This small molecule binds to this protein.
Small molecule (SMILES): Nc1ncnc2[nH]c(C#CCOC[C@H]3O[C@@H](n4cnc5c(N)ncnc54)[C@H](O)[C@@H]3O)nc12

Sequence of chain 4.A:
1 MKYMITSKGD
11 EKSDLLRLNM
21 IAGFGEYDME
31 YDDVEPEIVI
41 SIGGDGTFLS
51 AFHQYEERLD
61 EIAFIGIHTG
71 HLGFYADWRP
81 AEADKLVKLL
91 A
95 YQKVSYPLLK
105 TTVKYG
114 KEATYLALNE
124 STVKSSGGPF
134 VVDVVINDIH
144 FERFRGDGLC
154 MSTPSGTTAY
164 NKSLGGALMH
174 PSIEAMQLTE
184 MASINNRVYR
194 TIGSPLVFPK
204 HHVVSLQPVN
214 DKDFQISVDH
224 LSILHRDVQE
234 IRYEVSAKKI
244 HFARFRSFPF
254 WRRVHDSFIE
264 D

Sequence of chain 1.A:
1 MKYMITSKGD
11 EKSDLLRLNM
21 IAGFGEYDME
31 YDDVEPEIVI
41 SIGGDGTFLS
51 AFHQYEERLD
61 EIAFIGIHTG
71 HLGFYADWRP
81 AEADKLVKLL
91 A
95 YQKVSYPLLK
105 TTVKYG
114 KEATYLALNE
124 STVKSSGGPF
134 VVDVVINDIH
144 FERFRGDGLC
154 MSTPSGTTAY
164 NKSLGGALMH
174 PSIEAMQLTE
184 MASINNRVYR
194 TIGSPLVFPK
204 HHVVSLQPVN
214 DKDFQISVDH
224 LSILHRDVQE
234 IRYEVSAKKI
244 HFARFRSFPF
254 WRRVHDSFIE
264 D

Binding-site contacts:
Ligand atom O5' contacts residue HIS223 of chain 4.A at 3.2 Å (h-bond).
Ligand atom C6 contacts residue TYR163 of chain 4.A at 3.5 Å (hydrophobic).
Ligand atom CAY contacts residue ALA162 of chain 4.A at 3.6 Å (hydrophobic).
Ligand atom CAZ contacts residue ALA162 of chain 4.A at 3.5 Å (hydrophobic).
Ligand atom N6 contacts residue ALA185 of chain 1.A at 2.9 Å (h-bond).
Ligand atom CAW contacts residue THR161 of chain 4.A at 3.3 Å.
Ligand atom NAX contacts residue ALA162 of chain 4.A at 3.8 Å.
Ligand atom NAX contacts residue PHE74 of chain 4.A at 3.3 Å.
Ligand atom C2' contacts residue GLU123 of chain 4.A at 3.3 Å.
Ligand atom O2' contacts residue GLU123 of chain 4.A at 2.3 Å (salt-bridge).
Ligand atom C2 contacts residue SER166 of chain 4.A at 3.4 Å.
Ligand atom N1 contacts residue ILE187 of chain 1.A at 3.3 Å.
Ligand atom NBB contacts residue TYR75 of chain 4.A at 3.7 Å.
Ligand atom CAZ contacts residue ASP45 of chain 4.A at 3.8 Å.
Ligand atom NBB contacts residue THR161 of chain 4.A at 3.5 Å (h-bond).
Ligand atom NBB contacts residue SER158 of chain 4.A at 3.4 Å (h-bond).
Ligand atom CAW contacts residue PHE74 of chain 4.A at 3.3 Å (hydrophobic).
Ligand atom C2 contacts residue TYR163 of chain 4.A at 3.5 Å (hydrophobic).
Ligand atom CAY contacts residue THR161 of chain 4.A at 3.4 Å.
Ligand atom C3' contacts residue GLU123 of chain 4.A at 3.6 Å.
Ligand atom C3' contacts residue ASN122 of chain 4.A at 3.7 Å.
Ligand atom O2' contacts residue TYR163 of chain 4.A at 3.2 Å.
Ligand atom O2' contacts residue ALA162 of chain 4.A at 3.4 Å.
Ligand atom C6 contacts residue ILE187 of chain 1.A at 3.6 Å (hydrophobic).
Ligand atom O3' contacts residue LEU49 of chain 4.A at 3.7 Å.
Ligand atom N3 contacts residue TYR163 of chain 4.A at 3.4 Å (h-bond).
Ligand atom N6 contacts residue ASP150 of chain 1.A at 3.2 Å (salt-bridge).
Ligand atom NBA contacts residue ASN122 of chain 4.A at 3.1 Å (h-bond).
Ligand atom N1 contacts residue SER166 of chain 4.A at 2.9 Å (h-bond).
Ligand atom C2 contacts residue ALA162 of chain 4.A at 3.4 Å (hydrophobic).
Ligand atom CAP contacts residue GLY46 of chain 4.A at 3.5 Å.
Ligand atom N3 contacts residue ALA162 of chain 4.A at 3.6 Å.
Ligand atom N6 contacts residue TYR163 of chain 4.A at 3.5 Å.
Ligand atom C5' contacts residue HIS223 of chain 4.A at 3.2 Å.
Ligand atom O3' contacts residue ASN122 of chain 4.A at 2.3 Å (h-bond).
Ligand atom O3' contacts residue GLU123 of chain 4.A at 3.7 Å.
Ligand atom NAX contacts residue THR161 of chain 4.A at 2.5 Å (h-bond).
Ligand atom CAS contacts residue ASP45 of chain 4.A at 3.7 Å.
Ligand atom C5 contacts residue TYR163 of chain 4.A at 3.6 Å (hydrophobic).
Ligand atom CAU contacts residue ASP45 of chain 4.A at 3.7 Å.